Sequence of chain 3.D:
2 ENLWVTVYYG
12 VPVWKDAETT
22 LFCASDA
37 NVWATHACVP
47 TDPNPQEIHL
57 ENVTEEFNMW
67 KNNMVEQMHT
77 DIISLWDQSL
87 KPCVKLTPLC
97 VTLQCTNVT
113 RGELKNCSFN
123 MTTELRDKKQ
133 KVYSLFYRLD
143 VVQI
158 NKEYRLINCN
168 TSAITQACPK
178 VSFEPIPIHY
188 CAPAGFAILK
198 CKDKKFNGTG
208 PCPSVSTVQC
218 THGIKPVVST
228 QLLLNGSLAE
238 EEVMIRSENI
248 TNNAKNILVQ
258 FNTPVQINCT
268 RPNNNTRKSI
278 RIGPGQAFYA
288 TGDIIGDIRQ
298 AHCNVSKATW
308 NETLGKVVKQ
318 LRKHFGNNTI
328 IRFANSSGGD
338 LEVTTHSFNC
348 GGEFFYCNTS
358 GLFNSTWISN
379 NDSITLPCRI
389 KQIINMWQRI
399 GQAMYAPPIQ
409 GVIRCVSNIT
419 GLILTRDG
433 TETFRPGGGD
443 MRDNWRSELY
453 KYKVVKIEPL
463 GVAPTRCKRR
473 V

Binding-site contacts:
Ligand atom C1 contacts residue GLY114 of chain 3.D at 4.4 Å.
Ligand atom C8 contacts residue THR102 of chain 3.D at 4.0 Å.
Ligand atom C7 contacts residue ASN103 of chain 3.D at 3.2 Å.
Ligand atom C8 contacts residue LYS117 of chain 3.D at 4.3 Å.
Ligand atom C5 contacts residue ASN103 of chain 3.D at 3.7 Å.
Ligand atom C2 contacts residue ASN103 of chain 3.D at 2.4 Å.
Ligand atom N2 contacts residue ASN103 of chain 3.D at 2.9 Å (h-bond).
Ligand atom O5 contacts residue GLY114 of chain 3.D at 4.4 Å.
Ligand atom C8 contacts residue CYS101 of chain 3.D at 4.1 Å (hydrophobic).
Ligand atom C4 contacts residue ASN103 of chain 3.D at 4.2 Å.
Ligand atom O7 contacts residue ASN103 of chain 3.D at 3.2 Å (h-bond).
Ligand atom C1 contacts residue ASN103 of chain 3.D at 1.4 Å.
Ligand atom O5 contacts residue ASN103 of chain 3.D at 2.4 Å (h-bond).
Ligand atom C8 contacts residue ASN103 of chain 3.D at 3.7 Å.
Ligand atom C3 contacts residue ASN103 of chain 3.D at 3.8 Å.

This small molecule binds to this protein.
Small molecule (SMILES): CC(=O)N[C@H]1[C@H](O[C@H]2[C@H](O)[C@@H](NC(C)=O)CO[C@@H]2CO)O[C@H](CO)[C@@H](O)[C@@H]1O